Sequence of chain 1.B:
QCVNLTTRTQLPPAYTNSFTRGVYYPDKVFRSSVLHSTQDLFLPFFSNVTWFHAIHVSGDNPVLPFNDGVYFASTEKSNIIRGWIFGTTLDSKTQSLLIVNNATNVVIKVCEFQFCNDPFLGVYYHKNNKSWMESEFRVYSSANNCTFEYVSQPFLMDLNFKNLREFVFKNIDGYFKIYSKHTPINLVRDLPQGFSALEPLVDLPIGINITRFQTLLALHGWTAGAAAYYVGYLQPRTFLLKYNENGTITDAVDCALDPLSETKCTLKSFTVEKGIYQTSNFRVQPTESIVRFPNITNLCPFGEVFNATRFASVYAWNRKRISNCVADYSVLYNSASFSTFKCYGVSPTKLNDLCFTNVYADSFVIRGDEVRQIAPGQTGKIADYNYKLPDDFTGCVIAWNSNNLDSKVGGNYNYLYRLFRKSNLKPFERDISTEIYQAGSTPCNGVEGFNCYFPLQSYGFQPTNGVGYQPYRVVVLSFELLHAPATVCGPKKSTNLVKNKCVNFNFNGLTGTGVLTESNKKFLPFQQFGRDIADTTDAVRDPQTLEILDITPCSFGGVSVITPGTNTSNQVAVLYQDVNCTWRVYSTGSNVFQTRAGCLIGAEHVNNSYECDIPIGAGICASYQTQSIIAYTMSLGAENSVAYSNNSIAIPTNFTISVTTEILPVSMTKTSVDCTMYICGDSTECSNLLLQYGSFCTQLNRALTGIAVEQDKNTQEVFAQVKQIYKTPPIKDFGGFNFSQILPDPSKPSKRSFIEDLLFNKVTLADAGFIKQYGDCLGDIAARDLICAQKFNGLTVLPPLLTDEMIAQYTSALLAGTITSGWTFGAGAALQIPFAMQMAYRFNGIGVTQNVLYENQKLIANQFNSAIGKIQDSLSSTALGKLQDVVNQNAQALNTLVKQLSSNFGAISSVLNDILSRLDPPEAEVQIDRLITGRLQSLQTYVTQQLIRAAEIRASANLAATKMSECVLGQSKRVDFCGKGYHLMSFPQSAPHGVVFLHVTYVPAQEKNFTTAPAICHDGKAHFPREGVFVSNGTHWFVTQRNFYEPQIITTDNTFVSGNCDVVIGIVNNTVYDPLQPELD

Sequence of chain 1.A:
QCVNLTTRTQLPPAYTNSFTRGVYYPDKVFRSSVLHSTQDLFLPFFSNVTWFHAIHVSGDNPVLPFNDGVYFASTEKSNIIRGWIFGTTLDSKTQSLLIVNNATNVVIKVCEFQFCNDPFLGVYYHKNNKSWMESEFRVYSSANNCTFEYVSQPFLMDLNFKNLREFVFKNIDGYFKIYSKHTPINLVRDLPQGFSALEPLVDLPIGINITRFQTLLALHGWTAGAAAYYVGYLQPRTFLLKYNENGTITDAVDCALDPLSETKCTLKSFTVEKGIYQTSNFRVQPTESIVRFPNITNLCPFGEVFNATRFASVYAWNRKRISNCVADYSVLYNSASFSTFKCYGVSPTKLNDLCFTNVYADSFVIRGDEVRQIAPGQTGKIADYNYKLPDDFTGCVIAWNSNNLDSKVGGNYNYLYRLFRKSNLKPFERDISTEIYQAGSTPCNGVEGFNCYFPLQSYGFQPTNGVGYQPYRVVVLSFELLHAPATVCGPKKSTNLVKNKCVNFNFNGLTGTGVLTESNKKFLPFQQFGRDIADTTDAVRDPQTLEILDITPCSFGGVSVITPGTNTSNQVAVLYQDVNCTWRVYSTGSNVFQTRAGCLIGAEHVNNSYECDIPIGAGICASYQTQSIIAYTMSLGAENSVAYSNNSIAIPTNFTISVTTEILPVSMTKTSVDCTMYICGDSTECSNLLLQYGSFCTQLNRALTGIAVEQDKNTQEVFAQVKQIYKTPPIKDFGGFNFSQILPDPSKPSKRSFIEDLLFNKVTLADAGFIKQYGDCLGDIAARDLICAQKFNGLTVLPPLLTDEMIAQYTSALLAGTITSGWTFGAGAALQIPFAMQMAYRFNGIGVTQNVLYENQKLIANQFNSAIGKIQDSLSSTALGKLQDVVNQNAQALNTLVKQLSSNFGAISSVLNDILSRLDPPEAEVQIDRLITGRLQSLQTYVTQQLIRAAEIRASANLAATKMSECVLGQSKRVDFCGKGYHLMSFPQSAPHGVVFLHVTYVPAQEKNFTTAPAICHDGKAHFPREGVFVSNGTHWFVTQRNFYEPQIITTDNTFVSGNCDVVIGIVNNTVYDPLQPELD

Binding-site contacts:
Ligand atom C7 contacts residue ARG457 of chain 1.A at 4.5 Å.
Ligand atom N2 contacts residue ASN234 of chain 1.B at 2.8 Å (h-bond).
Ligand atom C3 contacts residue ASN234 of chain 1.B at 3.7 Å.
Ligand atom C8 contacts residue ASN460 of chain 1.A at 3.9 Å.
Ligand atom C1 contacts residue ASN234 of chain 1.B at 1.4 Å.
Ligand atom C8 contacts residue SER459 of chain 1.A at 3.1 Å.
Ligand atom C7 contacts residue GLU465 of chain 1.A at 4.5 Å.
Ligand atom O7 contacts residue LYS458 of chain 1.A at 4.1 Å.
Ligand atom O5 contacts residue THR108 of chain 1.B at 3.2 Å (h-bond).
Ligand atom C1 contacts residue THR236 of chain 1.B at 4.0 Å.
Ligand atom O7 contacts residue SER459 of chain 1.A at 2.5 Å (h-bond).
Ligand atom C2 contacts residue ASN234 of chain 1.B at 2.4 Å.
Ligand atom C8 contacts residue LYS462 of chain 1.A at 3.4 Å.
Ligand atom C6 contacts residue THR236 of chain 1.B at 4.3 Å.
Ligand atom C7 contacts residue ASN234 of chain 1.B at 3.8 Å.
Ligand atom O7 contacts residue ARG457 of chain 1.A at 3.5 Å (salt-bridge).
Ligand atom C7 contacts residue SER459 of chain 1.A at 3.1 Å.
Ligand atom O3 contacts residue SER459 of chain 1.A at 4.0 Å.
Ligand atom N2 contacts residue SER459 of chain 1.A at 4.3 Å.
Ligand atom O3 contacts residue LYS458 of chain 1.A at 4.3 Å.
Ligand atom C8 contacts residue GLU465 of chain 1.A at 3.7 Å.
Ligand atom C7 contacts residue ASN460 of chain 1.A at 4.5 Å.
Ligand atom O7 contacts residue ASN460 of chain 1.A at 4.0 Å.
Ligand atom O5 contacts residue ASN234 of chain 1.B at 2.4 Å (h-bond).
Ligand atom C5 contacts residue ASN234 of chain 1.B at 3.7 Å.
Ligand atom O5 contacts residue THR236 of chain 1.B at 3.8 Å.
Ligand atom O6 contacts residue THR108 of chain 1.B at 4.2 Å.
Ligand atom O7 contacts residue ASN234 of chain 1.B at 4.3 Å.
Ligand atom C5 contacts residue THR236 of chain 1.B at 3.9 Å.
Ligand atom C1 contacts residue THR108 of chain 1.B at 4.2 Å.
Ligand atom C5 contacts residue THR108 of chain 1.B at 3.8 Å.
Ligand atom C6 contacts residue THR108 of chain 1.B at 3.4 Å.
Ligand atom C4 contacts residue ASN234 of chain 1.B at 4.2 Å.

This protein binds this small molecule.
Small molecule (SMILES): CC(=O)N[C@H]1[C@H](O[C@H]2[C@H](O)[C@@H](NC(C)=O)CO[C@@H]2CO)O[C@H](CO)[C@@H](O)[C@@H]1O